This protein binds this small molecule.
Small molecule (SMILES): CC(=O)N[C@H]1[C@H](O[C@H]2[C@H](O)[C@@H](NC(C)=O)CO[C@@H]2CO)O[C@H](CO)[C@@H](O[C@@H]2O[C@H](CO)[C@@H](O)[C@H](O)[C@@H]2O)[C@@H]1O

Binding-site contacts:
Ligand atom C5 contacts residue VAL95 of chain 18.E at 4.5 Å (hydrophobic).
Ligand atom O7 contacts residue ASN105 of chain 18.E at 4.0 Å.
Ligand atom O5 contacts residue VAL95 of chain 18.E at 4.5 Å.
Ligand atom O5 contacts residue ASN105 of chain 18.E at 2.4 Å (h-bond).
Ligand atom O5 contacts residue ALA96 of chain 18.E at 4.5 Å.
Ligand atom C4 contacts residue ASN105 of chain 18.E at 4.3 Å.
Ligand atom N2 contacts residue ASN105 of chain 18.E at 2.9 Å (h-bond).
Ligand atom C7 contacts residue ASN105 of chain 18.E at 3.6 Å.
Ligand atom C8 contacts residue PRO48 of chain 18.E at 4.4 Å (hydrophobic).
Ligand atom O6 contacts residue VAL95 of chain 18.E at 2.9 Å (h-bond).
Ligand atom C3 contacts residue ASN105 of chain 18.E at 3.8 Å.
Ligand atom C6 contacts residue VAL95 of chain 18.E at 3.6 Å (hydrophobic).
Ligand atom C8 contacts residue TYR50 of chain 18.E at 4.1 Å (hydrophobic).
Ligand atom O6 contacts residue ALA96 of chain 18.E at 4.3 Å.
Ligand atom C2 contacts residue ASN105 of chain 18.E at 2.5 Å.
Ligand atom C1 contacts residue ASN105 of chain 18.E at 1.4 Å.
Ligand atom C5 contacts residue ASN105 of chain 18.E at 3.6 Å.

Sequence of chain 18.E:
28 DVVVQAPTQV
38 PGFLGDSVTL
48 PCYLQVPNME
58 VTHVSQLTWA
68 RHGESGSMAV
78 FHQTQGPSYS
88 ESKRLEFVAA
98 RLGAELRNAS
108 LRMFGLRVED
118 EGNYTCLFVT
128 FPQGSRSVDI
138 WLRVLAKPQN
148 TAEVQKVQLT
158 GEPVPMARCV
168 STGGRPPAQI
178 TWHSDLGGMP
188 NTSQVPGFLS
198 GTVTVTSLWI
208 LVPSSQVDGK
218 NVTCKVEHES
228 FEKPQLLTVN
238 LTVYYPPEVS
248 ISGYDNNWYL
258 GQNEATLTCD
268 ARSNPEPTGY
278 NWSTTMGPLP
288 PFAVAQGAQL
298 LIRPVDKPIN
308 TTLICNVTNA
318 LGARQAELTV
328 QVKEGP